Binding-site contacts:
Ligand atom CA contacts residue HIS40 of chain 1.F at 3.5 Å.
Ligand atom CG contacts residue MET54 of chain 1.F at 3.9 Å (hydrophobic).
Ligand atom CB contacts residue HIS40 of chain 1.F at 3.9 Å.
Ligand atom NH1 contacts residue ILE172 of chain 1.C at 3.0 Å (h-bond).
Ligand atom CA contacts residue PHE280 of chain 1.C at 3.6 Å (hydrophobic).
Ligand atom CG contacts residue HIS40 of chain 1.F at 3.6 Å.
Ligand atom CD contacts residue ILE172 of chain 1.C at 3.7 Å (hydrophobic).
Ligand atom OE1 contacts residue LYS43 of chain 1.F at 3.3 Å (salt-bridge).
Ligand atom CZ contacts residue PRO171 of chain 1.C at 3.6 Å (hydrophobic).
Ligand atom NE contacts residue ILE172 of chain 1.C at 3.9 Å.
Ligand atom CB contacts residue MET54 of chain 1.F at 3.8 Å (hydrophobic).
Ligand atom CG contacts residue MET54 of chain 1.F at 3.9 Å (hydrophobic).
Ligand atom O contacts residue HIS40 of chain 1.F at 3.3 Å (h-bond).
Ligand atom CG contacts residue PHE280 of chain 1.C at 3.6 Å (hydrophobic).
Ligand atom C contacts residue HIS40 of chain 1.F at 3.8 Å.
Ligand atom OE1 contacts residue ASN39 of chain 1.F at 2.8 Å (h-bond).
Ligand atom CD contacts residue HIS40 of chain 1.F at 3.7 Å.
Ligand atom CG contacts residue HIS40 of chain 1.F at 3.4 Å.
Ligand atom NE contacts residue PRO171 of chain 1.C at 3.7 Å.
Ligand atom OE1 contacts residue HIS40 of chain 1.F at 2.9 Å (h-bond).
Ligand atom NH1 contacts residue ASP174 of chain 1.C at 3.2 Å (salt-bridge).
Ligand atom OE2 contacts residue LYS212 of chain 1.C at 3.6 Å (salt-bridge).
Ligand atom CZ contacts residue MET54 of chain 1.F at 3.8 Å (hydrophobic).
Ligand atom CD contacts residue LYS212 of chain 1.C at 3.9 Å.
Ligand atom NE contacts residue MET54 of chain 1.F at 3.7 Å.
Ligand atom CA contacts residue PHE280 of chain 1.C at 3.7 Å (hydrophobic).
Ligand atom OE1 contacts residue LYS212 of chain 1.C at 3.5 Å (salt-bridge).
Ligand atom N contacts residue HIS40 of chain 1.F at 3.7 Å.
Ligand atom CD contacts residue PHE280 of chain 1.C at 3.6 Å (hydrophobic).
Ligand atom OE2 contacts residue MET54 of chain 1.F at 3.5 Å (h-bond).
Ligand atom OE2 contacts residue LYS43 of chain 1.F at 2.7 Å (salt-bridge).
Ligand atom OE2 contacts residue HIS40 of chain 1.F at 3.3 Å.
Ligand atom OE1 contacts residue GLY38 of chain 1.F at 3.3 Å.
Ligand atom NH2 contacts residue ARG283 of chain 1.C at 3.5 Å (salt-bridge).
Ligand atom OD2 contacts residue MET54 of chain 1.F at 3.8 Å.
Ligand atom NH2 contacts residue PRO171 of chain 1.C at 3.6 Å.
Ligand atom N contacts residue PHE280 of chain 1.C at 3.8 Å.
Ligand atom NH1 contacts residue PHE280 of chain 1.C at 3.2 Å.
Ligand atom CD contacts residue LYS43 of chain 1.F at 3.3 Å.
Ligand atom CB contacts residue PHE280 of chain 1.C at 3.6 Å (hydrophobic).

Sequence of chain 1.F:
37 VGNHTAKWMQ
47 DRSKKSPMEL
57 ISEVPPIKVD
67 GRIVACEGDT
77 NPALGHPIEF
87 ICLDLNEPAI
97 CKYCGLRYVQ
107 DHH

This protein binds this small molecule.
Small molecule (SMILES): NC(N)=NCCC[C@@H](C=O)NC(=O)[C@H](CO)NC(=O)CNC(=O)[C@H](CC(=O)O)NC(=O)[C@H](CCC(=O)O)NC(=O)[C@H](CCCN=C(N)N)NC(=O)[C@H](CCC(=O)O)NC(=O)[C@@H](N)CCC(=O)O

Sequence of chain 1.C:
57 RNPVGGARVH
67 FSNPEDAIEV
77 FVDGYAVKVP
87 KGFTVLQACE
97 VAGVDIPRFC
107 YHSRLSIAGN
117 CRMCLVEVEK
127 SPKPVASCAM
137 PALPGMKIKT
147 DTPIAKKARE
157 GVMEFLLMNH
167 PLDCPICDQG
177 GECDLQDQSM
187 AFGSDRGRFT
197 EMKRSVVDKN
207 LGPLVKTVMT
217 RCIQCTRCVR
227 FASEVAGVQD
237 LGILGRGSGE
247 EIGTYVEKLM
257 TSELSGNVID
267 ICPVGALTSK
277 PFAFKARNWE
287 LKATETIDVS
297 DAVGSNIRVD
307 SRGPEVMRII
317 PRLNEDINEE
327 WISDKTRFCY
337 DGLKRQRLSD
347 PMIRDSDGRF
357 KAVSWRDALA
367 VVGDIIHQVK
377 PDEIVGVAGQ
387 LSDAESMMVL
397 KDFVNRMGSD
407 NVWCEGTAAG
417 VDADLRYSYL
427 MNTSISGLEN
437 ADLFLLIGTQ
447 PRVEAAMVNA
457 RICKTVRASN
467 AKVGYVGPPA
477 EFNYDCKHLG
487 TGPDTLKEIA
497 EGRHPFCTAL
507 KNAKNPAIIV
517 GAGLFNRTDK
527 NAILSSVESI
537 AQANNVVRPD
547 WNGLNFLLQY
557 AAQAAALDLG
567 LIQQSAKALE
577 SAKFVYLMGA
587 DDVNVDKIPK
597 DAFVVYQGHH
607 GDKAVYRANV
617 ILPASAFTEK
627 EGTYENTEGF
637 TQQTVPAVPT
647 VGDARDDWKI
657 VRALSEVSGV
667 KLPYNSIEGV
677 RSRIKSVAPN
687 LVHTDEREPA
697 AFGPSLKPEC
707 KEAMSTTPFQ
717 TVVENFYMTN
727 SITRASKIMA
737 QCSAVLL